Binding-site contacts:
Ligand atom C8 contacts residue VAL118 of chain 1.B at 4.3 Å (hydrophobic).
Ligand atom O7 contacts residue GLN59 of chain 1.B at 4.0 Å.
Ligand atom O7 contacts residue ALA96 of chain 1.B at 4.4 Å.
Ligand atom O4 contacts residue HIS94 of chain 1.B at 4.5 Å.
Ligand atom O7 contacts residue HIS106 of chain 1.B at 3.2 Å (h-bond).
Ligand atom C10 contacts residue ALA40 of chain 1.B at 4.4 Å (hydrophobic).
Ligand atom O7 contacts residue LEU61 of chain 1.B at 4.1 Å.
Ligand atom C6 contacts residue HIS106 of chain 1.B at 4.0 Å.
Ligand atom C6 contacts residue VAL42 of chain 1.B at 4.1 Å (hydrophobic).
Ligand atom O4 contacts residue GLN59 of chain 1.B at 2.8 Å (h-bond).
Ligand atom O7 contacts residue THR50 of chain 1.B at 3.9 Å.
Ligand atom C5 contacts residue MN1 of chain 1.J at 3.2 Å.
Ligand atom C2 contacts residue VAL42 of chain 1.B at 4.2 Å (hydrophobic).
Ligand atom C3 contacts residue GLN59 of chain 1.B at 4.5 Å.
Ligand atom C6 contacts residue GLN59 of chain 1.B at 4.0 Å.
Ligand atom C5 contacts residue GLN59 of chain 1.B at 3.4 Å.
Ligand atom C5 contacts residue HIS53 of chain 1.B at 3.9 Å.
Ligand atom O7 contacts residue MN1 of chain 1.J at 3.5 Å.
Ligand atom O4 contacts residue HIS53 of chain 1.B at 2.9 Å (h-bond).
Ligand atom O4 contacts residue MN1 of chain 1.J at 2.2 Å.
Ligand atom C5 contacts residue ALA108 of chain 1.B at 4.4 Å (hydrophobic).
Ligand atom C3 contacts residue TRP120 of chain 1.B at 4.3 Å (hydrophobic).
Ligand atom C5 contacts residue THR50 of chain 1.B at 4.2 Å.
Ligand atom C5 contacts residue HIS55 of chain 1.B at 4.5 Å.
Ligand atom C9 contacts residue GLN110 of chain 1.B at 3.5 Å.
Ligand atom O7 contacts residue HIS53 of chain 1.B at 4.3 Å.
Ligand atom C8 contacts residue TRP120 of chain 1.B at 3.8 Å (hydrophobic).
Ligand atom C5 contacts residue HIS106 of chain 1.B at 4.0 Å.
Ligand atom O4 contacts residue HIS55 of chain 1.B at 3.2 Å (h-bond).
Ligand atom C6 contacts residue ALA108 of chain 1.B at 4.0 Å (hydrophobic).

The small molecule below binds the protein below.
Small molecule (SMILES): C[N+](C)(C)CCCC(=O)O

Sequence of chain 1.B:
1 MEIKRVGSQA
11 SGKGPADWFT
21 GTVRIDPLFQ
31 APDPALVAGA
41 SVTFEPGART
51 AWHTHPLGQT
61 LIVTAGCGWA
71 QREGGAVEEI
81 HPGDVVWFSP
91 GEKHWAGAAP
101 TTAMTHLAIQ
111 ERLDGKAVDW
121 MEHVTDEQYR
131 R